Binding-site contacts:
Ligand atom C17 contacts residue GLY213 of chain 1.B at 3.4 Å.
Ligand atom N3 contacts residue ASP44 of chain 1.B at 3.0 Å (salt-bridge).
Ligand atom N2 contacts residue SER187 of chain 1.B at 2.9 Å (h-bond).
Ligand atom O7 contacts residue THR87 of chain 1.B at 3.0 Å (h-bond).
Ligand atom C17 contacts residue GLY215 of chain 1.B at 3.5 Å.
Ligand atom N2 contacts residue ASP186 of chain 1.B at 2.9 Å (salt-bridge).
Ligand atom N3 contacts residue TYR82 of chain 1.B at 3.1 Å (h-bond).
Ligand atom O1 contacts residue TRP212 of chain 1.B at 3.1 Å.
Ligand atom N3 contacts residue HIS41 of chain 1.B at 3.3 Å.
Ligand atom C24 contacts residue CYS188 of chain 1.B at 3.5 Å (hydrophobic).
Ligand atom N1 contacts residue GLY215 of chain 1.B at 2.8 Å (h-bond).
Ligand atom N1 contacts residue SER187 of chain 1.B at 3.5 Å (h-bond).
Ligand atom O1 contacts residue GLY213 of chain 1.B at 3.2 Å (h-bond).
Ligand atom N3 contacts residue GLY85 of chain 1.B at 3.1 Å.
Ligand atom N3 contacts residue THR86 of chain 1.B at 2.7 Å (h-bond).
Ligand atom C29 contacts residue GLN214 of chain 1.B at 3.3 Å.
Ligand atom C4 contacts residue PRO169 of chain 1.B at 3.4 Å (hydrophobic).
Ligand atom C2 contacts residue ASP44 of chain 1.B at 3.5 Å.
Ligand atom C21 contacts residue SER211 of chain 1.B at 3.3 Å.
Ligand atom O3 contacts residue GLY215 of chain 1.B at 2.8 Å (h-bond).
Ligand atom O7 contacts residue THR86 of chain 1.B at 3.4 Å.
Ligand atom C21 contacts residue SER192 of chain 1.B at 3.2 Å.
Ligand atom N6 contacts residue HIS41 of chain 1.B at 3.6 Å (h-bond).
Ligand atom N6 contacts residue SER211 of chain 1.B at 2.8 Å (h-bond).
Ligand atom C2 contacts residue GLY85 of chain 1.B at 3.5 Å.
Ligand atom C17 contacts residue TRP212 of chain 1.B at 3.5 Å (hydrophobic).
Ligand atom C3 contacts residue PRO169 of chain 1.B at 3.4 Å (hydrophobic).
Ligand atom N7 contacts residue GLN214 of chain 1.B at 3.1 Å (h-bond).
Ligand atom C8 contacts residue GLN214 of chain 1.B at 3.2 Å.
Ligand atom C24 contacts residue SER211 of chain 1.B at 3.6 Å.
Ligand atom O2 contacts residue ASP44 of chain 1.B at 3.1 Å (salt-bridge).
Ligand atom O5 contacts residue LYS189 of chain 1.B at 3.5 Å.
Ligand atom C26 contacts residue SER187 of chain 1.B at 3.3 Å.
Ligand atom C26 contacts residue ASP186 of chain 1.B at 3.4 Å.
Ligand atom C25 contacts residue SER211 of chain 1.B at 3.5 Å.
Ligand atom N4 contacts residue GLY213 of chain 1.B at 2.6 Å (h-bond).
Ligand atom O4 contacts residue LYS189 of chain 1.B at 3.5 Å (salt-bridge).
Ligand atom N1 contacts residue ASP186 of chain 1.B at 2.7 Å (salt-bridge).
Ligand atom O3 contacts residue GLY213 of chain 1.B at 3.4 Å (h-bond).
Ligand atom C23 contacts residue CYS188 of chain 1.B at 3.5 Å (hydrophobic).

Sequence of chain 1.B:
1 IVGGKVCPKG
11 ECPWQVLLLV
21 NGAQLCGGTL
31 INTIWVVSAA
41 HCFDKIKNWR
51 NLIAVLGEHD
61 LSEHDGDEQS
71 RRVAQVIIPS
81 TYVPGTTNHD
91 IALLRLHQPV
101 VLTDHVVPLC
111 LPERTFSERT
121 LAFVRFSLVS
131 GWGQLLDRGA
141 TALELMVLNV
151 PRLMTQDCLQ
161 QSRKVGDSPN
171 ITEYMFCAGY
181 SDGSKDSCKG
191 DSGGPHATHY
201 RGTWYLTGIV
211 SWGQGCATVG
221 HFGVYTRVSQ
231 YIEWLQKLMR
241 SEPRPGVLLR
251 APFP

The small molecule below binds the protein below.
Small molecule (SMILES): [H]/N=C(\N)c1ccc(CNC(=O)[C@H](CCC(N)=O)NC(=O)[C@@H](Cc2c[nH]c3ccc(OCc4cccc(C(=O)O)c4)cc23)NS(=O)(=O)CC)cc1